A small-molecule ligand and the protein it binds are described below.
Small molecule (SMILES): Nc1ncnc2c1ncn2[C@H]1C[C@H](O)[C@@H](COP(=O)(O)O)O1

Sequence of chain 1.D:
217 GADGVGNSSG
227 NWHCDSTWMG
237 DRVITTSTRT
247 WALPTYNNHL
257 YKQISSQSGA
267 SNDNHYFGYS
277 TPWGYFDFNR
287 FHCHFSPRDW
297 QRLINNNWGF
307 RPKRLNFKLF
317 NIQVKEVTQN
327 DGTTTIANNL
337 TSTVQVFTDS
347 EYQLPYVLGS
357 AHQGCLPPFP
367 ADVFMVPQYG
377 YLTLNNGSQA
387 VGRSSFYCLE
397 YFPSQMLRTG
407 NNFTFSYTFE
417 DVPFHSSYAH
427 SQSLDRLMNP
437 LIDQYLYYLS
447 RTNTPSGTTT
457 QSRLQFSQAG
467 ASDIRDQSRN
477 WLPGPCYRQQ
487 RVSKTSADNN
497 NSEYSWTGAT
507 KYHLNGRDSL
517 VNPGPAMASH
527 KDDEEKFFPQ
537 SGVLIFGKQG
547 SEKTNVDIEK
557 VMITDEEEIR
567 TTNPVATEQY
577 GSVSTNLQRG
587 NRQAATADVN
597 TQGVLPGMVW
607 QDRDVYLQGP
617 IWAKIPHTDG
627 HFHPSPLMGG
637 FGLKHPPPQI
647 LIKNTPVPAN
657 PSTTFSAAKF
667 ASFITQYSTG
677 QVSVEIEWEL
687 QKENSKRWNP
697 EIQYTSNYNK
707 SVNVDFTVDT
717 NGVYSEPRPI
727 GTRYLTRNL

Binding-site contacts:
Ligand atom N6 contacts residue PHE637 of chain 1.D at 4.0 Å.
Ligand atom C4 contacts residue PRO419 of chain 1.D at 4.4 Å (hydrophobic).
Ligand atom C8 contacts residue HIS629 of chain 1.D at 3.6 Å.
Ligand atom N7 contacts residue HIS629 of chain 1.D at 4.3 Å.
Ligand atom O1P contacts residue LYS640 of chain 1.D at 4.4 Å.
Ligand atom P contacts residue PRO630 of chain 1.D at 4.5 Å.
Ligand atom N6 contacts residue SER631 of chain 1.D at 4.2 Å.
Ligand atom C5 contacts residue PRO630 of chain 1.D at 4.1 Å (hydrophobic).
Ligand atom N1 contacts residue PRO630 of chain 1.D at 4.0 Å.
Ligand atom C1' contacts residue HIS629 of chain 1.D at 3.8 Å.
Ligand atom O5' contacts residue PRO630 of chain 1.D at 3.9 Å.
Ligand atom C2 contacts residue PRO630 of chain 1.D at 3.5 Å (hydrophobic).
Ligand atom C5 contacts residue PRO419 of chain 1.D at 4.0 Å (hydrophobic).
Ligand atom C4 contacts residue SER631 of chain 1.D at 4.4 Å.
Ligand atom P contacts residue HIS627 of chain 1.D at 4.0 Å.
Ligand atom C6 contacts residue PRO419 of chain 1.D at 4.1 Å (hydrophobic).
Ligand atom N9 contacts residue HIS629 of chain 1.D at 4.3 Å.
Ligand atom O4' contacts residue PRO630 of chain 1.D at 3.4 Å.
Ligand atom C8 contacts residue PRO419 of chain 1.D at 4.4 Å (hydrophobic).
Ligand atom N9 contacts residue PRO630 of chain 1.D at 4.0 Å.
Ligand atom N1 contacts residue PRO419 of chain 1.D at 4.4 Å.
Ligand atom O1P contacts residue PRO630 of chain 1.D at 4.3 Å.
Ligand atom C6 contacts residue SER631 of chain 1.D at 4.3 Å.
Ligand atom C1' contacts residue PRO630 of chain 1.D at 4.0 Å (hydrophobic).
Ligand atom N1 contacts residue VAL418 of chain 1.D at 4.1 Å.
Ligand atom O4' contacts residue HIS629 of chain 1.D at 4.2 Å.
Ligand atom C5 contacts residue SER631 of chain 1.D at 3.9 Å.
Ligand atom N7 contacts residue SER631 of chain 1.D at 3.3 Å.
Ligand atom C6 contacts residue GLY638 of chain 1.D at 3.9 Å.
Ligand atom N6 contacts residue GLY638 of chain 1.D at 3.0 Å (h-bond).
Ligand atom C8 contacts residue SER631 of chain 1.D at 3.8 Å.
Ligand atom N7 contacts residue PRO419 of chain 1.D at 4.0 Å.
Ligand atom N6 contacts residue VAL418 of chain 1.D at 3.5 Å.
Ligand atom N3 contacts residue PRO630 of chain 1.D at 3.3 Å.
Ligand atom C2' contacts residue HIS629 of chain 1.D at 4.5 Å.
Ligand atom C4 contacts residue PRO630 of chain 1.D at 3.6 Å (hydrophobic).
Ligand atom C6 contacts residue VAL418 of chain 1.D at 4.0 Å (hydrophobic).
Ligand atom N6 contacts residue PRO419 of chain 1.D at 4.5 Å.
Ligand atom N1 contacts residue GLY638 of chain 1.D at 3.5 Å (h-bond).
Ligand atom C6 contacts residue PRO630 of chain 1.D at 4.3 Å (hydrophobic).